Sequence of chain 38.F:
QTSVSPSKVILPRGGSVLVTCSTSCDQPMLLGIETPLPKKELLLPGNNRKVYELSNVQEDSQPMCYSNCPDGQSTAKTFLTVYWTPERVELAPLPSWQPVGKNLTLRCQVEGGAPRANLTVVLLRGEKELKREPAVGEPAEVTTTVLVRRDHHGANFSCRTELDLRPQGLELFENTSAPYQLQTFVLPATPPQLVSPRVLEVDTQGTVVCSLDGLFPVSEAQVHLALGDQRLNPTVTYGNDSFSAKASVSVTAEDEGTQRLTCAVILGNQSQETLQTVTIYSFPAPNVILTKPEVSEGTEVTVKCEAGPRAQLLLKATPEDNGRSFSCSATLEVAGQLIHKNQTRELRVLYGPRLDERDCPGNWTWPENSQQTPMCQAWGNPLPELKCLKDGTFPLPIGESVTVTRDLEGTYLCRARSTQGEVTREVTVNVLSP

Binding-site contacts:
Ligand atom C7 contacts residue ASN156 of chain 38.F at 3.3 Å.
Ligand atom N2 contacts residue ASN156 of chain 38.F at 2.5 Å (h-bond).
Ligand atom C5 contacts residue GLY126 of chain 38.F at 4.0 Å.
Ligand atom C6 contacts residue GLU127 of chain 38.F at 3.8 Å.
Ligand atom C8 contacts residue ASN156 of chain 38.F at 4.2 Å.
Ligand atom O3 contacts residue GLU127 of chain 38.F at 4.2 Å.
Ligand atom C5 contacts residue GLU127 of chain 38.F at 3.6 Å.
Ligand atom O5 contacts residue GLY126 of chain 38.F at 3.7 Å.
Ligand atom C4 contacts residue ASN156 of chain 38.F at 4.2 Å.
Ligand atom C6 contacts residue LYS128 of chain 38.F at 4.3 Å.
Ligand atom C5 contacts residue ASN156 of chain 38.F at 3.7 Å.
Ligand atom C8 contacts residue PRO179 of chain 38.F at 4.4 Å (hydrophobic).
Ligand atom O5 contacts residue ASN156 of chain 38.F at 2.5 Å (h-bond).
Ligand atom C1 contacts residue ASN156 of chain 38.F at 1.4 Å.
Ligand atom C3 contacts residue GLU127 of chain 38.F at 3.6 Å.
Ligand atom O7 contacts residue ASN156 of chain 38.F at 3.2 Å (h-bond).
Ligand atom C1 contacts residue GLY126 of chain 38.F at 3.4 Å.
Ligand atom O4 contacts residue GLU127 of chain 38.F at 3.1 Å (salt-bridge).
Ligand atom C2 contacts residue ASN156 of chain 38.F at 2.3 Å.
Ligand atom C4 contacts residue GLU127 of chain 38.F at 3.6 Å.
Ligand atom C3 contacts residue ASN156 of chain 38.F at 3.6 Å.

This small molecule binds to this protein.
Small molecule (SMILES): CC(=O)N[C@@H]1[C@@H](O)[C@H](O)[C@@H](CO)O[C@H]1O